Sequence of chain 2.A:
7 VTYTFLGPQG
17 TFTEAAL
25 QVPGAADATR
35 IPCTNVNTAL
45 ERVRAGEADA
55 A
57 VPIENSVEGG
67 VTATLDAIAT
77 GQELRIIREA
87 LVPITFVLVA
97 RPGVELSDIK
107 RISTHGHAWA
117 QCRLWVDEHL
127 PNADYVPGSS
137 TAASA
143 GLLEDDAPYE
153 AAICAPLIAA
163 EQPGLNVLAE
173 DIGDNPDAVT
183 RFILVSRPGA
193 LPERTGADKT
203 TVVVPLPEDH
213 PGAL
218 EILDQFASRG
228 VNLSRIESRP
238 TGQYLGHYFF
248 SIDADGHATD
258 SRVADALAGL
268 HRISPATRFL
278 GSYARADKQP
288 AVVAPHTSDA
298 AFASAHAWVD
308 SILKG

A small-molecule ligand and the protein it binds are described below.
Small molecule (SMILES): N[C@@H](Cc1ccccc1)C(=O)O

Sequence of chain 2.B:
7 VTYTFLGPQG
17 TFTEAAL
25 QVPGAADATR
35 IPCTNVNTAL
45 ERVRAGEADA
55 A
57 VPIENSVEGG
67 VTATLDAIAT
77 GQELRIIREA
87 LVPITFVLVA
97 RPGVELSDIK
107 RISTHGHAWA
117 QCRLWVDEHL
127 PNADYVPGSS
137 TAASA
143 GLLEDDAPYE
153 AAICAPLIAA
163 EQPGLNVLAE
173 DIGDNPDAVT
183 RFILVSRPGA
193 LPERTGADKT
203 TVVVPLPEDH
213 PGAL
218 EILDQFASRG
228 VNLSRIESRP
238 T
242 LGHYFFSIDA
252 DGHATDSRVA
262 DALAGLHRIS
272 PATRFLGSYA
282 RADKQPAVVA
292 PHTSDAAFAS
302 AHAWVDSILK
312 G

Binding-site contacts:
Ligand atom CA contacts residue ASN229 of chain 2.A at 3.6 Å.
Ligand atom CE2 contacts residue TYR245 of chain 2.B at 3.9 Å (hydrophobic).
Ligand atom N contacts residue ASN229 of chain 2.A at 2.8 Å (h-bond).
Ligand atom CD1 contacts residue PHE247 of chain 2.B at 3.8 Å (hydrophobic).
Ligand atom CD2 contacts residue LEU230 of chain 2.A at 3.4 Å (hydrophobic).
Ligand atom N contacts residue HIS212 of chain 2.B at 3.9 Å.
Ligand atom CA contacts residue LEU230 of chain 2.A at 3.8 Å (hydrophobic).
Ligand atom O contacts residue GLY214 of chain 2.B at 3.5 Å (h-bond).
Ligand atom O contacts residue HIS212 of chain 2.B at 3.5 Å (h-bond).
Ligand atom CE1 contacts residue LEU216 of chain 2.B at 3.8 Å (hydrophobic).
Ligand atom CD2 contacts residue ASP211 of chain 2.B at 3.9 Å.
Ligand atom CE1 contacts residue PHE247 of chain 2.B at 3.9 Å (hydrophobic).
Ligand atom OXT contacts residue HIS212 of chain 2.B at 3.7 Å.
Ligand atom CD1 contacts residue LEU230 of chain 2.A at 3.7 Å (hydrophobic).
Ligand atom CA contacts residue HIS212 of chain 2.B at 3.2 Å.
Ligand atom C contacts residue HIS212 of chain 2.B at 3.2 Å.
Ligand atom N contacts residue LEU230 of chain 2.A at 2.7 Å (h-bond).
Ligand atom CE2 contacts residue LEU230 of chain 2.A at 3.6 Å (hydrophobic).
Ligand atom O contacts residue ALA215 of chain 2.B at 3.3 Å (h-bond).
Ligand atom CG contacts residue PHE247 of chain 2.B at 3.5 Å (hydrophobic).
Ligand atom CE2 contacts residue SER231 of chain 2.A at 3.6 Å.
Ligand atom CD2 contacts residue TYR245 of chain 2.B at 3.8 Å (hydrophobic).
Ligand atom CE1 contacts residue ILE233 of chain 2.A at 3.7 Å (hydrophobic).
Ligand atom CZ contacts residue ILE233 of chain 2.A at 3.8 Å (hydrophobic).
Ligand atom CD1 contacts residue LEU216 of chain 2.B at 3.7 Å (hydrophobic).
Ligand atom CZ contacts residue ARG232 of chain 2.A at 3.5 Å.
Ligand atom CA contacts residue ASP211 of chain 2.B at 3.1 Å.
Ligand atom CB contacts residue ASP211 of chain 2.B at 3.3 Å.
Ligand atom CB contacts residue LEU208 of chain 2.B at 3.9 Å (hydrophobic).
Ligand atom CD2 contacts residue PHE247 of chain 2.B at 3.5 Å (hydrophobic).
Ligand atom OXT contacts residue ASN229 of chain 2.A at 3.5 Å (h-bond).
Ligand atom CE1 contacts residue LEU230 of chain 2.A at 3.5 Å (hydrophobic).
Ligand atom CZ contacts residue PHE247 of chain 2.B at 3.8 Å (hydrophobic).
Ligand atom CZ contacts residue SER231 of chain 2.A at 3.7 Å.
Ligand atom CZ contacts residue SER235 of chain 2.B at 3.7 Å.
Ligand atom O contacts residue LEU216 of chain 2.B at 3.0 Å (h-bond).
Ligand atom N contacts residue ASP211 of chain 2.B at 2.6 Å (salt-bridge).
Ligand atom CG contacts residue LEU230 of chain 2.A at 3.6 Å (hydrophobic).
Ligand atom CE2 contacts residue PHE247 of chain 2.B at 3.9 Å (hydrophobic).
Ligand atom OXT contacts residue LEU230 of chain 2.A at 2.8 Å (h-bond).